A protein and the small-molecule ligand that binds it are described below.
Small molecule (SMILES): O=C(CO)[C@@H](O)[C@H](O)[C@H](O)COP(=O)(O)O

Binding-site contacts:
Ligand atom O2 contacts residue MET71 of chain 2.B at 3.4 Å (h-bond).
Ligand atom O1 contacts residue ASP72 of chain 2.B at 2.7 Å (salt-bridge).
Ligand atom O2P contacts residue GLY42 of chain 2.B at 3.4 Å.
Ligand atom O3 contacts residue ALA145 of chain 2.B at 2.7 Å (h-bond).
Ligand atom P contacts residue THR44 of chain 2.B at 3.6 Å.
Ligand atom C5 contacts residue GLY139 of chain 2.B at 4.0 Å.
Ligand atom C3 contacts residue PHE146 of chain 2.B at 4.1 Å (hydrophobic).
Ligand atom C1 contacts residue THR41 of chain 2.B at 3.5 Å.
Ligand atom O2 contacts residue ASP72 of chain 2.B at 2.7 Å (salt-bridge).
Ligand atom O1 contacts residue PRO40 of chain 2.B at 3.7 Å.
Ligand atom O1P contacts residue THR44 of chain 2.B at 2.6 Å (h-bond).
Ligand atom C3 contacts residue HIS143 of chain 2.B at 3.8 Å.
Ligand atom O1P contacts residue GLY43 of chain 2.B at 3.3 Å (h-bond).
Ligand atom O3P contacts residue ARG172 of chain 2.B at 3.8 Å.
Ligand atom P contacts residue ARG172 of chain 2.B at 3.8 Å.
Ligand atom C3 contacts residue ALA145 of chain 2.B at 3.6 Å (hydrophobic).
Ligand atom P contacts residue GLY42 of chain 2.B at 4.1 Å.
Ligand atom C1 contacts residue ASP72 of chain 2.B at 3.5 Å.
Ligand atom O4 contacts residue GLY137 of chain 2.B at 3.2 Å.
Ligand atom O1 contacts residue THR41 of chain 2.B at 3.0 Å (h-bond).
Ligand atom O6 contacts residue LYS208 of chain 2.B at 4.2 Å.
Ligand atom O1 contacts residue MET71 of chain 2.B at 4.2 Å.
Ligand atom C2 contacts residue ASP72 of chain 2.B at 3.6 Å.
Ligand atom C2 contacts residue ALA145 of chain 2.B at 4.0 Å (hydrophobic).
Ligand atom O3 contacts residue HIS143 of chain 2.B at 3.2 Å.
Ligand atom C6 contacts residue LYS208 of chain 2.B at 3.6 Å.
Ligand atom P contacts residue GLY43 of chain 2.B at 3.6 Å.
Ligand atom C5 contacts residue HIS143 of chain 2.B at 3.4 Å.
Ligand atom O4 contacts residue VAL138 of chain 2.B at 3.8 Å.
Ligand atom O3P contacts residue THR44 of chain 2.B at 3.6 Å (h-bond).
Ligand atom O1P contacts residue GLY42 of chain 2.B at 3.8 Å.
Ligand atom O2P contacts residue GLY43 of chain 2.B at 2.8 Å (h-bond).
Ligand atom C6 contacts residue VAL138 of chain 2.B at 3.2 Å (hydrophobic).
Ligand atom O2 contacts residue ALA145 of chain 2.B at 3.3 Å.
Ligand atom C5 contacts residue VAL138 of chain 2.B at 3.7 Å (hydrophobic).
Ligand atom O5 contacts residue GLY139 of chain 2.B at 4.1 Å.
Ligand atom O2P contacts residue ARG172 of chain 2.B at 2.8 Å (salt-bridge).
Ligand atom P contacts residue LYS208 of chain 2.B at 3.9 Å.
Ligand atom O3P contacts residue LYS208 of chain 2.B at 2.7 Å (salt-bridge).
Ligand atom O5 contacts residue HIS143 of chain 2.B at 2.8 Å (h-bond).

Sequence of chain 2.B:
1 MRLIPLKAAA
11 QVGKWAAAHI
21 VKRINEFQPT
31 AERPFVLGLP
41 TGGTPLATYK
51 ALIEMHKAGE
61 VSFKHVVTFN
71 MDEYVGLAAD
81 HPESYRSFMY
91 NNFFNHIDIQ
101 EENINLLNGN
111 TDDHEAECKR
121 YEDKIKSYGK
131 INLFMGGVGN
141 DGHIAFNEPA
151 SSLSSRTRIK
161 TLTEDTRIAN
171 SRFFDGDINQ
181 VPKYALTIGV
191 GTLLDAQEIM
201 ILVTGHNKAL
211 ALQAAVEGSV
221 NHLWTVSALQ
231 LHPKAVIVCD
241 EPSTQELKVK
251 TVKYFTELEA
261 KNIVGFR